Binding-site contacts:
Ligand atom C5 contacts residue ARG125 of chain 1.J at 3.7 Å.
Ligand atom OP3 contacts residue ARG125 of chain 1.J at 2.8 Å.
Ligand atom O4 contacts residue THR21 of chain 1.K at 4.2 Å.
Ligand atom O5' contacts residue ARG131 of chain 1.J at 2.9 Å (salt-bridge).
Ligand atom O3' contacts residue ARG125 of chain 1.J at 4.2 Å.
Ligand atom C2 contacts residue ASN16 of chain 1.K at 3.2 Å.
Ligand atom OP3 contacts residue SER77 of chain 1.J at 4.3 Å.
Ligand atom OP2 contacts residue ARG131 of chain 1.J at 3.7 Å.
Ligand atom OP2 contacts residue ILE23 of chain 1.K at 4.1 Å.
Ligand atom OP2 contacts residue SER77 of chain 1.J at 3.9 Å.
Ligand atom C5' contacts residue ARG125 of chain 1.J at 4.3 Å.
Ligand atom O2 contacts residue ARG125 of chain 1.J at 4.1 Å.
Ligand atom C5' contacts residue MET76 of chain 1.J at 4.2 Å (hydrophobic).
Ligand atom OP1 contacts residue ILE23 of chain 1.K at 3.6 Å.
Ligand atom O5' contacts residue ARG125 of chain 1.J at 3.2 Å (salt-bridge).
Ligand atom C4 contacts residue ARG125 of chain 1.J at 3.8 Å.
Ligand atom P contacts residue ARG125 of chain 1.J at 3.9 Å.
Ligand atom OP2 contacts residue MET76 of chain 1.J at 4.4 Å.
Ligand atom O2 contacts residue ASN16 of chain 1.K at 2.7 Å (h-bond).
Ligand atom C6 contacts residue ARG125 of chain 1.J at 3.7 Å.
Ligand atom O4 contacts residue SER17 of chain 1.K at 3.4 Å.
Ligand atom C3' contacts residue ARG125 of chain 1.J at 3.5 Å.
Ligand atom OP1 contacts residue ARG131 of chain 1.J at 3.4 Å (salt-bridge).
Ligand atom N3 contacts residue ARG125 of chain 1.J at 3.8 Å.
Ligand atom C2' contacts residue ARG125 of chain 1.J at 3.9 Å.
Ligand atom OP3 contacts residue ILE23 of chain 1.K at 4.3 Å.
Ligand atom N1 contacts residue ARG125 of chain 1.J at 3.9 Å.
Ligand atom C2 contacts residue ARG125 of chain 1.J at 4.0 Å.
Ligand atom C5' contacts residue SER77 of chain 1.J at 4.4 Å.
Ligand atom C5 contacts residue THR21 of chain 1.K at 4.5 Å.
Ligand atom OP1 contacts residue ARG125 of chain 1.J at 3.0 Å (salt-bridge).
Ligand atom C4 contacts residue ASN16 of chain 1.K at 4.2 Å.
Ligand atom N3 contacts residue SER17 of chain 1.K at 4.3 Å.
Ligand atom O4 contacts residue ARG125 of chain 1.J at 4.0 Å.
Ligand atom C4 contacts residue SER17 of chain 1.K at 4.2 Å.
Ligand atom N3 contacts residue ASN16 of chain 1.K at 3.0 Å (h-bond).
Ligand atom P contacts residue ARG131 of chain 1.J at 3.6 Å.
Ligand atom C1' contacts residue ARG125 of chain 1.J at 4.4 Å.
Ligand atom P contacts residue ILE23 of chain 1.K at 4.2 Å.
Ligand atom C5' contacts residue ARG131 of chain 1.J at 3.3 Å.

Sequence of chain 1.K:
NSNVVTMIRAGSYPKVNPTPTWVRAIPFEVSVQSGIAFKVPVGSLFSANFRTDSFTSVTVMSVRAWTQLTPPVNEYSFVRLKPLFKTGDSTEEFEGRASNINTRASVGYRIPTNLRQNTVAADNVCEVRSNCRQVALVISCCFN

The small molecule below binds the protein below.
Small molecule (SMILES): CO[P](=O)(O)O[C@H]1[C@@H](O)[C@H](n2ccc(=O)[nH]c2=O)O[C@@H]1COP(=O)(O)O

Sequence of chain 1.J:
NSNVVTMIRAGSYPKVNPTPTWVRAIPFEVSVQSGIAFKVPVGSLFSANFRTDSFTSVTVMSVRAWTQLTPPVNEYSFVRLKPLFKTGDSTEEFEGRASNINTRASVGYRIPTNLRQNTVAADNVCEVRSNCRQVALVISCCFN